Sequence of chain 2.A:
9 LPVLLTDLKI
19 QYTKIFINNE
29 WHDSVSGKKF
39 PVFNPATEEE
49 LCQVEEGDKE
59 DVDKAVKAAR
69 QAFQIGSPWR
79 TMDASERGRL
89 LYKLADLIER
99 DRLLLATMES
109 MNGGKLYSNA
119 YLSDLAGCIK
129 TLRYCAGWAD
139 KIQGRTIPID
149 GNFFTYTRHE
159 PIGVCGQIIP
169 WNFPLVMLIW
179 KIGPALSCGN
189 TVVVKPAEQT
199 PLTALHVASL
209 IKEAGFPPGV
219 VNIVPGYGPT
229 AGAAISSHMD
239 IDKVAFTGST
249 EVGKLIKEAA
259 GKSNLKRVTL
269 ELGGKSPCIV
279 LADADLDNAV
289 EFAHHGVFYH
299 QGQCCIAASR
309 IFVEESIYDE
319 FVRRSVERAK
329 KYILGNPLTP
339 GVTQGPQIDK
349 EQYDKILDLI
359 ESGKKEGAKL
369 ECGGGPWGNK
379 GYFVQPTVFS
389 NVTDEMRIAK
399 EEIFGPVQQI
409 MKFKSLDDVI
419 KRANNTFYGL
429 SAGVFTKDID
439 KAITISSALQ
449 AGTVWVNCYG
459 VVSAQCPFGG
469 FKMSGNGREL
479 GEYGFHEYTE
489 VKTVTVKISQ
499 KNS

A small-molecule ligand and the protein it binds are described below.
Small molecule (SMILES): Cc1ccccc1-n1c(SCc2cccc(F)c2)nc2n[nH]cc2c1=O

Binding-site contacts:
Ligand atom O10 contacts residue GLY458 of chain 2.A at 3.7 Å.
Ligand atom C9 contacts residue GLY458 of chain 2.A at 3.3 Å.
Ligand atom C4 contacts residue GLY458 of chain 2.A at 4.0 Å.
Ligand atom F26 contacts residue PHE466 of chain 2.A at 2.9 Å.
Ligand atom C12 contacts residue PHE171 of chain 2.A at 3.8 Å (hydrophobic).
Ligand atom C2 contacts residue GLY458 of chain 2.A at 3.9 Å.
Ligand atom C7 contacts residue GLY458 of chain 2.A at 3.7 Å.
Ligand atom C24 contacts residue GLY458 of chain 2.A at 4.0 Å.
Ligand atom N1 contacts residue GLY294 of chain 2.A at 3.9 Å.
Ligand atom N6 contacts residue ILE304 of chain 2.A at 4.1 Å.
Ligand atom N8 contacts residue GLY458 of chain 2.A at 3.3 Å (h-bond).
Ligand atom C7 contacts residue TYR297 of chain 2.A at 4.1 Å (hydrophobic).
Ligand atom N5 contacts residue TYR297 of chain 2.A at 4.1 Å.
Ligand atom C13 contacts residue PHE171 of chain 2.A at 4.0 Å (hydrophobic).
Ligand atom F26 contacts residue CYS303 of chain 2.A at 3.1 Å.
Ligand atom C25 contacts residue GLY458 of chain 2.A at 3.4 Å.
Ligand atom C15 contacts residue PHE171 of chain 2.A at 4.0 Å (hydrophobic).
Ligand atom N5 contacts residue HIS293 of chain 2.A at 3.1 Å (h-bond).
Ligand atom N1 contacts residue GLY458 of chain 2.A at 4.0 Å.
Ligand atom N1 contacts residue HIS293 of chain 2.A at 3.7 Å.
Ligand atom N5 contacts residue GLY294 of chain 2.A at 3.2 Å.
Ligand atom C20 contacts residue SER121 of chain 2.A at 3.7 Å.
Ligand atom C16 contacts residue MET175 of chain 2.A at 3.7 Å (hydrophobic).
Ligand atom C21 contacts residue SER121 of chain 2.A at 3.2 Å.
Ligand atom C4 contacts residue TYR457 of chain 2.A at 3.7 Å (hydrophobic).
Ligand atom N6 contacts residue GLY458 of chain 2.A at 4.0 Å.
Ligand atom N1 contacts residue TYR297 of chain 2.A at 3.6 Å.
Ligand atom C22 contacts residue SER121 of chain 2.A at 3.5 Å.
Ligand atom C3 contacts residue GLY458 of chain 2.A at 3.7 Å.
Ligand atom C17 contacts residue CYS303 of chain 2.A at 3.8 Å (hydrophobic).
Ligand atom C15 contacts residue MET175 of chain 2.A at 4.0 Å (hydrophobic).
Ligand atom N5 contacts residue GLY458 of chain 2.A at 4.1 Å.
Ligand atom C25 contacts residue VAL460 of chain 2.A at 3.3 Å (hydrophobic).
Ligand atom N1 contacts residue ILE304 of chain 2.A at 4.0 Å.
Ligand atom N6 contacts residue TYR297 of chain 2.A at 3.8 Å.
Ligand atom C4 contacts residue HIS293 of chain 2.A at 4.0 Å.
Ligand atom C14 contacts residue PHE171 of chain 2.A at 3.6 Å (hydrophobic).
Ligand atom C15 contacts residue VAL174 of chain 2.A at 4.1 Å (hydrophobic).
Ligand atom C2 contacts residue TYR297 of chain 2.A at 3.9 Å (hydrophobic).
Ligand atom C19 contacts residue GLY458 of chain 2.A at 3.9 Å.